Binding-site contacts:
Ligand atom N2 contacts residue ASN36 of chain 1.C at 2.9 Å (h-bond).
Ligand atom O6 contacts residue LEU39 of chain 1.C at 3.5 Å.
Ligand atom C1 contacts residue LEU39 of chain 1.C at 4.5 Å (hydrophobic).
Ligand atom C4 contacts residue ASN36 of chain 1.C at 4.0 Å.
Ligand atom C1 contacts residue THR38 of chain 1.C at 4.2 Å.
Ligand atom O3 contacts residue GLN257 of chain 1.C at 4.0 Å.
Ligand atom C5 contacts residue ASN36 of chain 1.C at 3.6 Å.
Ligand atom C6 contacts residue THR38 of chain 1.C at 3.8 Å.
Ligand atom C3 contacts residue ASN36 of chain 1.C at 3.6 Å.
Ligand atom C6 contacts residue LEU39 of chain 1.C at 4.1 Å (hydrophobic).
Ligand atom O7 contacts residue ASN36 of chain 1.C at 2.9 Å (h-bond).
Ligand atom C7 contacts residue ASN36 of chain 1.C at 3.3 Å.
Ligand atom O6 contacts residue TRP337 of chain 1.C at 3.5 Å.
Ligand atom O5 contacts residue LEU39 of chain 1.C at 3.5 Å.
Ligand atom O5 contacts residue ASN36 of chain 1.C at 2.4 Å (h-bond).
Ligand atom C1 contacts residue ASN36 of chain 1.C at 1.4 Å.
Ligand atom O3 contacts residue ASN36 of chain 1.C at 4.5 Å.
Ligand atom C5 contacts residue THR38 of chain 1.C at 3.9 Å.
Ligand atom O5 contacts residue THR38 of chain 1.C at 3.9 Å.
Ligand atom C5 contacts residue LEU39 of chain 1.C at 4.4 Å (hydrophobic).
Ligand atom C2 contacts residue ASN36 of chain 1.C at 2.2 Å.
Ligand atom C4 contacts residue TRP337 of chain 1.C at 4.4 Å (hydrophobic).

Sequence of chain 1.C:
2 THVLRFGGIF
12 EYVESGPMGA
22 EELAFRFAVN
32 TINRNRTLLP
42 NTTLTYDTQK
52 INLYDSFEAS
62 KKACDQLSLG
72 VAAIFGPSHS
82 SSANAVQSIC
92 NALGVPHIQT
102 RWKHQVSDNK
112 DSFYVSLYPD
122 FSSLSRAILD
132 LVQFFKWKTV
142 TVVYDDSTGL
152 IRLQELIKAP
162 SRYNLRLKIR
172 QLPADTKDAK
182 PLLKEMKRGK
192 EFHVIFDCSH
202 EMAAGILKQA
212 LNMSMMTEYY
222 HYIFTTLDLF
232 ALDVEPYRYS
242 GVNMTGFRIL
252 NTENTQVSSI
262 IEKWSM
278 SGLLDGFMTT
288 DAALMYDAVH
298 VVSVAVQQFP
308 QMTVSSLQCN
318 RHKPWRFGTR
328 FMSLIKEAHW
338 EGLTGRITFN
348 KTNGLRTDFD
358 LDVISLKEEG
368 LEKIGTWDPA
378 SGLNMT

The small molecule below binds the protein below.
Small molecule (SMILES): CC(=O)N[C@@H]1[C@@H](O)[C@H](O)[C@@H](CO)O[C@H]1O